A small-molecule ligand and the protein it binds are described below.
Small molecule (SMILES): CC(C)C[C@H](NC(=O)[C@H](Cc1c[nH]c2ccccc12)NC(=O)c1cc(Cl)ccc1Cl)B(O)O

Binding-site contacts:
Ligand atom CL2 contacts residue SER52 of chain 1.A at 3.5 Å.
Ligand atom O13 contacts residue MET81 of chain 1.A at 3.1 Å (h-bond).
Ligand atom C10 contacts residue GLN106 of chain 1.A at 3.7 Å.
Ligand atom C19 contacts residue VAL53 of chain 1.A at 3.6 Å (hydrophobic).
Ligand atom C6 contacts residue SER80 of chain 1.A at 3.1 Å.
Ligand atom C22 contacts residue LEU108 of chain 1.A at 3.7 Å (hydrophobic).
Ligand atom O4 contacts residue LEU108 of chain 1.A at 2.8 Å (h-bond).
Ligand atom N5 contacts residue LEU108 of chain 1.A at 3.1 Å (h-bond).
Ligand atom C11 contacts residue SER80 of chain 1.A at 3.9 Å.
Ligand atom C9 contacts residue SER80 of chain 1.A at 3.4 Å.
Ligand atom C25 contacts residue GLY109 of chain 1.A at 3.7 Å.
Ligand atom C18 contacts residue VAL53 of chain 1.A at 3.9 Å (hydrophobic).
Ligand atom C10 contacts residue PRO107 of chain 1.A at 3.5 Å (hydrophobic).
Ligand atom C1 contacts residue VAL53 of chain 1.A at 3.9 Å (hydrophobic).
Ligand atom C24 contacts residue GLY109 of chain 1.A at 3.9 Å.
Ligand atom O16 contacts residue GLY51 of chain 1.A at 3.8 Å.
Ligand atom C2 contacts residue VAL53 of chain 1.A at 3.7 Å (hydrophobic).
Ligand atom O13 contacts residue GLY50 of chain 1.A at 3.4 Å.
Ligand atom C10 contacts residue HIS105 of chain 1.A at 3.2 Å.
Ligand atom CL2 contacts residue GLY51 of chain 1.A at 3.8 Å.
Ligand atom O12 contacts residue HIS105 of chain 1.A at 3.2 Å (h-bond).
Ligand atom C17 contacts residue VAL53 of chain 1.A at 3.3 Å (hydrophobic).
Ligand atom C2 contacts residue LEU108 of chain 1.A at 3.7 Å (hydrophobic).
Ligand atom C8 contacts residue SER80 of chain 1.A at 3.4 Å.
Ligand atom O12 contacts residue SER80 of chain 1.A at 2.4 Å (h-bond).
Ligand atom C9 contacts residue MET81 of chain 1.A at 3.8 Å (hydrophobic).
Ligand atom O13 contacts residue SER80 of chain 1.A at 2.4 Å (h-bond).
Ligand atom C11 contacts residue MET81 of chain 1.A at 3.4 Å (hydrophobic).
Ligand atom N3 contacts residue VAL53 of chain 1.A at 3.6 Å.
Ligand atom B7 contacts residue HIS105 of chain 1.A at 3.8 Å.
Ligand atom B7 contacts residue GLY51 of chain 1.A at 3.6 Å.
Ligand atom C8 contacts residue VAL53 of chain 1.A at 3.8 Å (hydrophobic).
Ligand atom C1 contacts residue LEU108 of chain 1.A at 3.1 Å (hydrophobic).
Ligand atom C6 contacts residue GLY51 of chain 1.A at 3.6 Å.
Ligand atom B7 contacts residue SER80 of chain 1.A at 2.1 Å.
Ligand atom O13 contacts residue GLY51 of chain 1.A at 2.9 Å (h-bond).
Ligand atom O4 contacts residue PRO107 of chain 1.A at 3.2 Å.
Ligand atom C8 contacts residue MET81 of chain 1.A at 3.9 Å (hydrophobic).
Ligand atom C26 contacts residue LEU108 of chain 1.A at 3.7 Å (hydrophobic).
Ligand atom N3 contacts residue GLY51 of chain 1.A at 2.8 Å (h-bond).

Sequence of chain 1.A:
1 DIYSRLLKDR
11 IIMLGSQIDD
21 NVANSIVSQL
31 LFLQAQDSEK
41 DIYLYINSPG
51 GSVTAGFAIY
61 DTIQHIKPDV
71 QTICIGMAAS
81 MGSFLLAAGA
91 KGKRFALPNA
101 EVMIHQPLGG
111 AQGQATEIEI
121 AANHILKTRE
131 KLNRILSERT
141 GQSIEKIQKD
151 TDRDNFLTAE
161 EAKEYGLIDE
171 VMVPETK